Sequence of chain 42.B:
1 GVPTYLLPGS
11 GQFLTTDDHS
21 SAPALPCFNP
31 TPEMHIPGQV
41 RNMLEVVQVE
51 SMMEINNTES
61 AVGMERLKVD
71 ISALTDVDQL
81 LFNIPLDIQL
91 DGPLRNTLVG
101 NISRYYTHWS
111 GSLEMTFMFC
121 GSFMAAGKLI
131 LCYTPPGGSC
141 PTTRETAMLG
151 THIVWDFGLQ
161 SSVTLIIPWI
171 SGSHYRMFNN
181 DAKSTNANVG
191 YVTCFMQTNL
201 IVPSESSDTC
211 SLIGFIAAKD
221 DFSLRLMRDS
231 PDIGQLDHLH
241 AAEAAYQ

Binding-site contacts:
Ligand atom F1 contacts residue VAL171 of chain 42.A at 3.0 Å.
Ligand atom F2 contacts residue PHE147 of chain 42.A at 3.2 Å.
Ligand atom CM4 contacts residue ALA169 of chain 42.A at 3.5 Å (hydrophobic).
Ligand atom C6B contacts residue ILE95 of chain 42.A at 3.6 Å (hydrophobic).
Ligand atom C2A contacts residue ILE182 of chain 42.A at 3.6 Å (hydrophobic).
Ligand atom C3B contacts residue ILE119 of chain 42.A at 3.5 Å (hydrophobic).
Ligand atom CM2 contacts residue TRP93 of chain 42.A at 3.9 Å (hydrophobic).
Ligand atom CM3 contacts residue THR97 of chain 42.A at 3.9 Å.
Ligand atom CM4 contacts residue ILE182 of chain 42.A at 3.6 Å (hydrophobic).
Ligand atom CM2 contacts residue ILE119 of chain 42.A at 3.5 Å (hydrophobic).
Ligand atom F2 contacts residue MET146 of chain 42.A at 3.7 Å.
Ligand atom CM4 contacts residue ALA145 of chain 42.A at 3.5 Å (hydrophobic).
Ligand atom O1 contacts residue ILE217 of chain 42.A at 3.3 Å.
Ligand atom N3A contacts residue ILE182 of chain 42.A at 3.0 Å.
Ligand atom CM6 contacts residue ILE217 of chain 42.A at 3.4 Å (hydrophobic).
Ligand atom C1B contacts residue ILE95 of chain 42.A at 3.5 Å (hydrophobic).
Ligand atom O1A contacts residue ILE182 of chain 42.A at 3.9 Å.
Ligand atom CM6 contacts residue ILE184 of chain 42.A at 3.5 Å (hydrophobic).
Ligand atom F3 contacts residue ALA24 of chain 42.B at 3.9 Å.
Ligand atom F3 contacts residue ILE182 of chain 42.A at 3.2 Å.
Ligand atom F1 contacts residue ALA145 of chain 42.A at 3.0 Å.
Ligand atom F2 contacts residue ALA169 of chain 42.A at 2.2 Å.
Ligand atom N3A contacts residue ILE184 of chain 42.A at 3.9 Å.
Ligand atom O1A contacts residue ALA145 of chain 42.A at 3.8 Å.
Ligand atom C2B contacts residue ILE119 of chain 42.A at 3.5 Å (hydrophobic).
Ligand atom C4 contacts residue PHE115 of chain 42.A at 3.3 Å (hydrophobic).
Ligand atom C2A contacts residue LEU220 of chain 42.A at 3.8 Å (hydrophobic).
Ligand atom O1B contacts residue ILE95 of chain 42.A at 3.0 Å.
Ligand atom F2 contacts residue ALA145 of chain 42.A at 3.0 Å.
Ligand atom CM6 contacts residue MET187 of chain 42.A at 3.8 Å (hydrophobic).
Ligand atom N1A contacts residue LEU220 of chain 42.A at 3.0 Å.
Ligand atom N3A contacts residue PHE147 of chain 42.A at 3.6 Å.
Ligand atom F3 contacts residue ALA169 of chain 42.A at 3.7 Å.
Ligand atom F3 contacts residue LEU14 of chain 43.B at 3.9 Å.
Ligand atom O1A contacts residue LEU220 of chain 42.A at 3.4 Å.
Ligand atom F2 contacts residue SER170 of chain 42.A at 3.5 Å.
Ligand atom C5B contacts residue ILE184 of chain 42.A at 3.4 Å (hydrophobic).
Ligand atom C6B contacts residue ILE184 of chain 42.A at 3.7 Å (hydrophobic).
Ligand atom F1 contacts residue SER170 of chain 42.A at 3.7 Å.
Ligand atom C3A contacts residue ILE182 of chain 42.A at 3.2 Å (hydrophobic).

Sequence of chain 43.B:
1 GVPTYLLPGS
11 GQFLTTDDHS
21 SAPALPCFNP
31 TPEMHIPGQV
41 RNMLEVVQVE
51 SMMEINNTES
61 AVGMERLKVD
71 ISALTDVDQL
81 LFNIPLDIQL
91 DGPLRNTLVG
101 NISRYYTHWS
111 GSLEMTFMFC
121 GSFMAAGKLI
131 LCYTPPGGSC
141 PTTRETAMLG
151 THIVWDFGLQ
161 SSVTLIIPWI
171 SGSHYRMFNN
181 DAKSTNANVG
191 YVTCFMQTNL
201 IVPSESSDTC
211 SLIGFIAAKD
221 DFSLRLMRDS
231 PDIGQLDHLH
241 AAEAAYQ

A small-molecule ligand and the protein it binds are described below.
Small molecule (SMILES): Cc1cc(CCCOc2c(C)cc(-c3noc(C(F)(F)F)n3)cc2C)on1

Sequence of chain 42.A:
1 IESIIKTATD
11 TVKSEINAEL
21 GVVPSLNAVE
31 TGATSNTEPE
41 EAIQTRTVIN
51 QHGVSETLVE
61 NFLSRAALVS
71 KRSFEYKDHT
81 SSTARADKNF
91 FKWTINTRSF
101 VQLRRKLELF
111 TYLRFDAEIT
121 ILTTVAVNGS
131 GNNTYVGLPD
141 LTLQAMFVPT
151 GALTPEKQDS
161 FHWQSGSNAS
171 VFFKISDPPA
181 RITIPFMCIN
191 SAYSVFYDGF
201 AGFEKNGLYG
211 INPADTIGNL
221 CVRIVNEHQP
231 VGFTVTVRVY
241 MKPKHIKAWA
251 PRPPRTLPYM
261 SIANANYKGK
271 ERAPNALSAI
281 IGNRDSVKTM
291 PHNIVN